The small molecule below binds the protein below.
Small molecule (SMILES): OC[C@H]1O[C@@H](O[C@H]2[C@H](O)[C@@H](O)CO[C@@H]2CO)[C@H](O)[C@@H](O)[C@@H]1O

Sequence of chain 1.A:
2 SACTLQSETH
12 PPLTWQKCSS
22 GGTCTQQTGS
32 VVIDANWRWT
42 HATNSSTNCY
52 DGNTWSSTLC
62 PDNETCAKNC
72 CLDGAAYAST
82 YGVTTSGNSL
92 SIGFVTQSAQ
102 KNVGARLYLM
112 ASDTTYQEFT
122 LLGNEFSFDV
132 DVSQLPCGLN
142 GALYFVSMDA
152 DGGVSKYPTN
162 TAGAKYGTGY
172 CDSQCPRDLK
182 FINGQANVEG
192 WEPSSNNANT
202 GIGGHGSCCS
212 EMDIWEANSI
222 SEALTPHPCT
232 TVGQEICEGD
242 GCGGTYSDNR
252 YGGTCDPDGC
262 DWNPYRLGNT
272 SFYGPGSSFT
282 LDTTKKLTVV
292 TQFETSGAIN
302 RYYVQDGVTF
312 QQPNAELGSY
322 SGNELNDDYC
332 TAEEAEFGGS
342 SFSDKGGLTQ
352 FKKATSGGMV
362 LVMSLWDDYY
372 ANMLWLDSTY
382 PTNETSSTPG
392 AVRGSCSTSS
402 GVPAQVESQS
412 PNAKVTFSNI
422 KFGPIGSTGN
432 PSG

Binding-site contacts:
Ligand atom C4 contacts residue OPO1 of chain 1.H at 4.1 Å.
Ligand atom C2 contacts residue OPO1 of chain 1.H at 2.4 Å.
Ligand atom C5 contacts residue OPO1 of chain 1.H at 3.5 Å.
Ligand atom O2 contacts residue LYS286 of chain 1.A at 3.3 Å (salt-bridge).
Ligand atom O5 contacts residue OPO1 of chain 1.H at 2.2 Å (h-bond).
Ligand atom C3 contacts residue OPO1 of chain 1.H at 3.7 Å.
Ligand atom C2 contacts residue LYS286 of chain 1.A at 4.1 Å.
Ligand atom C1 contacts residue ASP307 of chain 1.A at 4.2 Å.
Ligand atom C1 contacts residue OPO1 of chain 1.H at 1.3 Å.
Ligand atom O3 contacts residue LYS286 of chain 1.A at 3.0 Å (salt-bridge).
Ligand atom C3 contacts residue LYS286 of chain 1.A at 3.9 Å.
Ligand atom O2 contacts residue OPO1 of chain 1.H at 2.8 Å (h-bond).
Ligand atom O2 contacts residue ASP307 of chain 1.A at 4.2 Å.